Sequence of chain 53.F:
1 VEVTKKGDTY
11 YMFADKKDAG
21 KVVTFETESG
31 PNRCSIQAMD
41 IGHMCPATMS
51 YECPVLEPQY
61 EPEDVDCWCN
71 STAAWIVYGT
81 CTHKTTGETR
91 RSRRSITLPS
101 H

A protein and the small-molecule ligand that binds it are described below.
Small molecule (SMILES): CC(=O)N[C@@H]1[C@@H](O)[C@H](O)[C@@H](CO)O[C@H]1O

Binding-site contacts:
Ligand atom O7 contacts residue SER71 of chain 53.F at 4.2 Å.
Ligand atom C3 contacts residue ASN70 of chain 53.F at 3.8 Å.
Ligand atom C5 contacts residue ARG33 of chain 53.F at 4.1 Å.
Ligand atom C7 contacts residue PRO31 of chain 53.F at 3.4 Å (hydrophobic).
Ligand atom N2 contacts residue ASN32 of chain 53.F at 4.2 Å.
Ligand atom O7 contacts residue ASN70 of chain 53.F at 3.3 Å (h-bond).
Ligand atom C2 contacts residue ASN70 of chain 53.F at 2.5 Å.
Ligand atom C7 contacts residue ASN70 of chain 53.F at 3.1 Å.
Ligand atom C3 contacts residue PRO31 of chain 53.F at 4.0 Å (hydrophobic).
Ligand atom C2 contacts residue PRO31 of chain 53.F at 3.9 Å (hydrophobic).
Ligand atom C5 contacts residue ASN70 of chain 53.F at 3.7 Å.
Ligand atom C4 contacts residue ASN70 of chain 53.F at 4.2 Å.
Ligand atom N2 contacts residue PRO31 of chain 53.F at 2.8 Å (h-bond).
Ligand atom O5 contacts residue ASN70 of chain 53.F at 2.4 Å (h-bond).
Ligand atom N2 contacts residue ASN70 of chain 53.F at 2.9 Å (h-bond).
Ligand atom O3 contacts residue PRO31 of chain 53.F at 4.0 Å.
Ligand atom C1 contacts residue ASN70 of chain 53.F at 1.4 Å.
Ligand atom O7 contacts residue PRO31 of chain 53.F at 3.2 Å (h-bond).
Ligand atom C6 contacts residue ARG33 of chain 53.F at 4.1 Å.
Ligand atom C8 contacts residue ASN70 of chain 53.F at 3.6 Å.
Ligand atom C1 contacts residue ARG33 of chain 53.F at 4.2 Å.
Ligand atom O6 contacts residue ARG33 of chain 53.F at 3.6 Å.